Binding-site contacts:
Ligand atom O1 contacts residue ARG25 of chain 1.Z at 3.3 Å.
Ligand atom C27 contacts residue LEU15 of chain 1.Z at 3.6 Å (hydrophobic).
Ligand atom C14 contacts residue THR21 of chain 1.Z at 3.9 Å.
Ligand atom CM2 contacts residue ARG34 of chain 1.Z at 4.3 Å.
Ligand atom C6 contacts residue ARG274 of chain 1.Z at 4.2 Å.
Ligand atom C17 contacts residue THR21 of chain 1.Z at 4.3 Å.
Ligand atom C19 contacts residue MET225 of chain 1.Z at 4.4 Å (hydrophobic).
Ligand atom C10 contacts residue ARG25 of chain 1.Z at 3.8 Å.
Ligand atom C28 contacts residue LEU14 of chain 1.Z at 3.6 Å (hydrophobic).
Ligand atom C13 contacts residue ASP51 of chain 1.Z at 3.6 Å.
Ligand atom C18 contacts residue ALA18 of chain 1.Z at 4.4 Å (hydrophobic).
Ligand atom C22 contacts residue MET225 of chain 1.Z at 3.9 Å (hydrophobic).
Ligand atom C31 contacts residue ILE11 of chain 1.Z at 3.8 Å (hydrophobic).
Ligand atom C21 contacts residue MET225 of chain 1.Z at 4.0 Å (hydrophobic).
Ligand atom C26 contacts residue LEU14 of chain 1.Z at 3.7 Å (hydrophobic).
Ligand atom C4 contacts residue ARG274 of chain 1.Z at 4.1 Å.
Ligand atom C29 contacts residue LEU14 of chain 1.Z at 4.3 Å (hydrophobic).
Ligand atom C16 contacts residue ASP51 of chain 1.Z at 3.6 Å.
Ligand atom C20 contacts residue ALA221 of chain 1.Z at 4.0 Å (hydrophobic).
Ligand atom C20 contacts residue ALA52 of chain 1.Z at 4.0 Å (hydrophobic).
Ligand atom C27 contacts residue LEU14 of chain 1.Z at 3.8 Å (hydrophobic).
Ligand atom C11 contacts residue ARG25 of chain 1.Z at 4.2 Å.
Ligand atom C23 contacts residue ALA18 of chain 1.Z at 4.3 Å (hydrophobic).
Ligand atom C23 contacts residue ALA52 of chain 1.Z at 3.6 Å (hydrophobic).
Ligand atom C13 contacts residue THR21 of chain 1.Z at 4.1 Å.
Ligand atom C31 contacts residue LEU15 of chain 1.Z at 4.1 Å (hydrophobic).
Ligand atom C30 contacts residue LEU14 of chain 1.Z at 4.0 Å (hydrophobic).
Ligand atom C22 contacts residue ALA18 of chain 1.Z at 4.3 Å (hydrophobic).
Ligand atom C20 contacts residue MET225 of chain 1.Z at 3.7 Å (hydrophobic).
Ligand atom C12 contacts residue ASP51 of chain 1.Z at 4.3 Å.
Ligand atom C18 contacts residue PRO48 of chain 1.Z at 3.9 Å (hydrophobic).
Ligand atom C21 contacts residue ALA18 of chain 1.Z at 3.8 Å (hydrophobic).
Ligand atom C5 contacts residue ARG274 of chain 1.Z at 4.0 Å.
Ligand atom C9 contacts residue ARG25 of chain 1.Z at 4.2 Å.
Ligand atom C18 contacts residue ALA52 of chain 1.Z at 4.0 Å (hydrophobic).
Ligand atom C26 contacts residue ALA18 of chain 1.Z at 4.0 Å (hydrophobic).
Ligand atom C15 contacts residue LEU55 of chain 1.Z at 4.0 Å (hydrophobic).
Ligand atom C19 contacts residue ALA52 of chain 1.Z at 3.6 Å (hydrophobic).
Ligand atom C14 contacts residue ASP51 of chain 1.Z at 4.4 Å.
Ligand atom C26 contacts residue LEU15 of chain 1.Z at 4.2 Å (hydrophobic).

A protein and the small-molecule ligand that binds it are described below.
Small molecule (SMILES): COC1=C(OC)C(=O)C(C/C=C(/C)CCC=C(C)CC/C=C(/C)CC/C=C(\C)CC/C=C(\C)CC/C=C(\C)CC/C=C(/C)CCC=C(C)CCC=C(C)CCC=C(C)C)=C(C)C1=O

Sequence of chain 1.Z:
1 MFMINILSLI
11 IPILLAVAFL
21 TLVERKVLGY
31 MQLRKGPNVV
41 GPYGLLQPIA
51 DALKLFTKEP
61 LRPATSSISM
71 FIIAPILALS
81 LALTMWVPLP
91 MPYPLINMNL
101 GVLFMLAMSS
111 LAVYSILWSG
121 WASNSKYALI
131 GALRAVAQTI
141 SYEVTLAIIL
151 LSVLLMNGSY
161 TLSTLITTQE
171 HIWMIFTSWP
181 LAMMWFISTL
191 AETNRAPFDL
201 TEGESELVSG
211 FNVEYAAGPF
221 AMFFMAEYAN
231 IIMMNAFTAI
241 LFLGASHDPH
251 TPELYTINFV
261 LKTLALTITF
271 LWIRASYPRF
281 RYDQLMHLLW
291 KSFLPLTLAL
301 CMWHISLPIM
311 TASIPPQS